Sequence of chain 1.D:
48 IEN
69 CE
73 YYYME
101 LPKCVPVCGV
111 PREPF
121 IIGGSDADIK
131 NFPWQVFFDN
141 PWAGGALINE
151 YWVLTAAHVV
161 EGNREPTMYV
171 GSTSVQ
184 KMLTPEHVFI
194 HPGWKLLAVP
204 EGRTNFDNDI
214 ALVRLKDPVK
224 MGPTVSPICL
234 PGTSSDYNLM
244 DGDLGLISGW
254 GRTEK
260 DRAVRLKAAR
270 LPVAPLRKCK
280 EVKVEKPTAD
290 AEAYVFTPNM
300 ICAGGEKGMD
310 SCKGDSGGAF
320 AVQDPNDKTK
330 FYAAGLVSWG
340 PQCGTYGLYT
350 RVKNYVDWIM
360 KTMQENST

Binding-site contacts:
Ligand atom C13 contacts residue LYS312 of chain 1.D at 3.9 Å.
Ligand atom C9 contacts residue SER310 of chain 1.D at 3.8 Å.
Ligand atom C5 contacts residue HIS158 of chain 1.D at 3.5 Å.
Ligand atom C20 contacts residue PHE209 of chain 1.D at 3.9 Å (hydrophobic).
Ligand atom C8 contacts residue GLY339 of chain 1.D at 3.0 Å.
Ligand atom N21 contacts residue CYS342 of chain 1.D at 3.2 Å (h-bond).
Ligand atom C18 contacts residue SER337 of chain 1.D at 3.9 Å.
Ligand atom C14 contacts residue SER310 of chain 1.D at 3.2 Å.
Ligand atom N22 contacts residue TYR345 of chain 1.D at 3.5 Å (h-bond).
Ligand atom N22 contacts residue SER310 of chain 1.D at 3.5 Å (h-bond).
Ligand atom N21 contacts residue GLY339 of chain 1.D at 3.4 Å.
Ligand atom C10 contacts residue TRP338 of chain 1.D at 4.0 Å (hydrophobic).
Ligand atom C9 contacts residue GLY339 of chain 1.D at 3.4 Å.
Ligand atom C3 contacts residue TRP338 of chain 1.D at 3.5 Å (hydrophobic).
Ligand atom C10 contacts residue GLY339 of chain 1.D at 3.3 Å.
Ligand atom C18 contacts residue PHE209 of chain 1.D at 3.8 Å (hydrophobic).
Ligand atom N21 contacts residue ASP309 of chain 1.D at 3.6 Å (salt-bridge).
Ligand atom C1 contacts residue HIS158 of chain 1.D at 3.6 Å.
Ligand atom C3 contacts residue GLY339 of chain 1.D at 3.8 Å.
Ligand atom C20 contacts residue PRO203 of chain 1.D at 3.6 Å (hydrophobic).
Ligand atom C7 contacts residue GLY339 of chain 1.D at 3.6 Å.
Ligand atom N25 contacts residue GLY346 of chain 1.D at 3.5 Å.
Ligand atom C16 contacts residue HIS158 of chain 1.D at 3.9 Å.
Ligand atom C2 contacts residue HIS158 of chain 1.D at 3.2 Å.
Ligand atom C13 contacts residue TRP338 of chain 1.D at 3.9 Å (hydrophobic).
Ligand atom N22 contacts residue ASP309 of chain 1.D at 2.7 Å (salt-bridge).
Ligand atom C8 contacts residue CYS342 of chain 1.D at 3.8 Å (hydrophobic).
Ligand atom C9 contacts residue TRP338 of chain 1.D at 3.6 Å (hydrophobic).
Ligand atom C3 contacts residue CYS311 of chain 1.D at 4.0 Å (hydrophobic).
Ligand atom C14 contacts residue ASP309 of chain 1.D at 3.5 Å.
Ligand atom N21 contacts residue GLN341 of chain 1.D at 3.3 Å.
Ligand atom C9 contacts residue CYS311 of chain 1.D at 3.9 Å (hydrophobic).
Ligand atom C14 contacts residue GLY339 of chain 1.D at 3.5 Å.
Ligand atom C17 contacts residue LYS312 of chain 1.D at 3.5 Å.
Ligand atom N22 contacts residue GLY339 of chain 1.D at 3.5 Å.
Ligand atom N25 contacts residue SER310 of chain 1.D at 3.1 Å (h-bond).
Ligand atom C6 contacts residue TRP338 of chain 1.D at 3.6 Å (hydrophobic).
Ligand atom C16 contacts residue SER337 of chain 1.D at 3.2 Å.
Ligand atom C6 contacts residue SER337 of chain 1.D at 3.9 Å.
Ligand atom N25 contacts residue ASP309 of chain 1.D at 3.1 Å (salt-bridge).

A protein and the small-molecule ligand that binds it are described below.
Small molecule (SMILES): Cc1ccccc1C(=O)N1CCN(c2ccc3c(N)nncc3c2)CC1